Binding-site contacts:
Ligand atom C8 contacts residue ASN154 of chain 4.C at 3.6 Å.
Ligand atom C6 contacts residue MET151 of chain 4.C at 4.5 Å (hydrophobic).
Ligand atom O7 contacts residue ASN154 of chain 4.C at 2.6 Å (h-bond).
Ligand atom O5 contacts residue ASN154 of chain 4.C at 4.0 Å.
Ligand atom C7 contacts residue THR156 of chain 4.C at 3.9 Å.
Ligand atom C8 contacts residue THR156 of chain 4.C at 4.0 Å.
Ligand atom N2 contacts residue THR156 of chain 4.C at 3.6 Å (h-bond).
Ligand atom C7 contacts residue ASN154 of chain 4.C at 3.3 Å.
Ligand atom C1 contacts residue THR156 of chain 4.C at 3.6 Å.
Ligand atom C1 contacts residue ASN154 of chain 4.C at 3.4 Å.
Ligand atom N2 contacts residue ASN154 of chain 4.C at 3.8 Å.
Ligand atom C2 contacts residue ASN154 of chain 4.C at 3.5 Å.
Ligand atom C2 contacts residue THR156 of chain 4.C at 4.2 Å.
Ligand atom O6 contacts residue MET151 of chain 4.C at 3.4 Å.

Sequence of chain 4.C:
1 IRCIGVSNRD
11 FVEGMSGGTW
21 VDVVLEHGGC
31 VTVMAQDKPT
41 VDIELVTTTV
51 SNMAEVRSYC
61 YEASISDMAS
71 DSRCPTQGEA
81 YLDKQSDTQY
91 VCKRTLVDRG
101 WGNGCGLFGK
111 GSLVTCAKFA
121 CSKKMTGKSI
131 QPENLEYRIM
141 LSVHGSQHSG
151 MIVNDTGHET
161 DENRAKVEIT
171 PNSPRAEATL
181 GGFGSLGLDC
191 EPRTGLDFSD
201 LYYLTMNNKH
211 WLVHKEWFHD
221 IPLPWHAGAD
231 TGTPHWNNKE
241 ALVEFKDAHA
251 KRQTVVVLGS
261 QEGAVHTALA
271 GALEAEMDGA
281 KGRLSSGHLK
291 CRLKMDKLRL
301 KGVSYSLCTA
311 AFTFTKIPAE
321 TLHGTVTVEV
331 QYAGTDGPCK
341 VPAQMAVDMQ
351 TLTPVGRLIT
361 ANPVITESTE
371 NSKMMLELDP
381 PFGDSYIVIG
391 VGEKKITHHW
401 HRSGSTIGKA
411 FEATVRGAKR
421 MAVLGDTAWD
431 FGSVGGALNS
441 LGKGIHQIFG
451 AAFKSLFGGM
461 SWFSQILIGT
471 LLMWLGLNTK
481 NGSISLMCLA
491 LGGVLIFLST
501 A

This small molecule binds to this protein.
Small molecule (SMILES): CC(=O)N[C@H]1[C@H](O[C@H]2[C@H](O)[C@@H](NC(C)=O)CO[C@@H]2CO)O[C@H](CO)[C@@H](O)[C@@H]1O